Sequence of chain 1.C:
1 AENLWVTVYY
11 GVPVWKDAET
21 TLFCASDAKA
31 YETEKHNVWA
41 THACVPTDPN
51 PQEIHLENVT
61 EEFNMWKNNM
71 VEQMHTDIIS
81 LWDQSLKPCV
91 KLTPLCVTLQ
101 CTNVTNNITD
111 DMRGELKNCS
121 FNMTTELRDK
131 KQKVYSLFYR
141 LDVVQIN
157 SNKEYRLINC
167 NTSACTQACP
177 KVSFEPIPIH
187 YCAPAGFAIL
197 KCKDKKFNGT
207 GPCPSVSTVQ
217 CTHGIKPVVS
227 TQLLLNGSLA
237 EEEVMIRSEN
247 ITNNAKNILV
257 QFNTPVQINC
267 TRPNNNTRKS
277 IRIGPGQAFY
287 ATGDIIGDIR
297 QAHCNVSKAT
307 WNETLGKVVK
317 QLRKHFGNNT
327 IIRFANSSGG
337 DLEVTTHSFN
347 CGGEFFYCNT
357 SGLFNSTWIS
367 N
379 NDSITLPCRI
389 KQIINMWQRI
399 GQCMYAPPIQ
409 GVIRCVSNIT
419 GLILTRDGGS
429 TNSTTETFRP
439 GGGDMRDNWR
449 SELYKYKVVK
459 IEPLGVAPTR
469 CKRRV

Binding-site contacts:
Ligand atom N2 contacts residue SER17 of chain 1.G at 3.9 Å.
Ligand atom C8 contacts residue GLU57 of chain 1.C at 3.3 Å.
Ligand atom O7 contacts residue GLU57 of chain 1.C at 3.5 Å.
Ligand atom C1 contacts residue ASN58 of chain 1.C at 1.4 Å.
Ligand atom O3 contacts residue SER17 of chain 1.G at 4.4 Å.
Ligand atom C8 contacts residue ASN58 of chain 1.C at 3.9 Å.
Ligand atom C7 contacts residue GLU57 of chain 1.C at 3.9 Å.
Ligand atom C7 contacts residue ASN58 of chain 1.C at 3.3 Å.
Ligand atom C5 contacts residue ASN58 of chain 1.C at 3.6 Å.
Ligand atom C8 contacts residue SER17 of chain 1.G at 3.3 Å.
Ligand atom N2 contacts residue ASN58 of chain 1.C at 3.2 Å (h-bond).
Ligand atom O6 contacts residue ASN58 of chain 1.C at 4.5 Å.
Ligand atom C3 contacts residue ASN58 of chain 1.C at 3.9 Å.
Ligand atom C8 contacts residue GLY16 of chain 1.G at 4.3 Å.
Ligand atom O7 contacts residue ASN58 of chain 1.C at 3.6 Å.
Ligand atom C2 contacts residue ASN58 of chain 1.C at 2.6 Å.
Ligand atom O5 contacts residue ASN58 of chain 1.C at 2.2 Å (h-bond).
Ligand atom C7 contacts residue SER17 of chain 1.G at 3.9 Å.
Ligand atom C4 contacts residue ASN58 of chain 1.C at 4.2 Å.

The small molecule below binds the protein below.
Small molecule (SMILES): CC(=O)N[C@H]1[C@H](O[C@H]2[C@H](O)[C@@H](NC(C)=O)CO[C@@H]2CO)O[C@H](CO)[C@@H](O)[C@@H]1O

Sequence of chain 1.G:
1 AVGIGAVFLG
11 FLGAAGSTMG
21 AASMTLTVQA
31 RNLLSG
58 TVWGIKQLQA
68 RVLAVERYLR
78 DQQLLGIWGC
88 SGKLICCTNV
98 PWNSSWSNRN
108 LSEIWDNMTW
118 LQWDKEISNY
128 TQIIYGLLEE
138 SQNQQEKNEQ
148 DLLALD